Sequence of chain 1.B:
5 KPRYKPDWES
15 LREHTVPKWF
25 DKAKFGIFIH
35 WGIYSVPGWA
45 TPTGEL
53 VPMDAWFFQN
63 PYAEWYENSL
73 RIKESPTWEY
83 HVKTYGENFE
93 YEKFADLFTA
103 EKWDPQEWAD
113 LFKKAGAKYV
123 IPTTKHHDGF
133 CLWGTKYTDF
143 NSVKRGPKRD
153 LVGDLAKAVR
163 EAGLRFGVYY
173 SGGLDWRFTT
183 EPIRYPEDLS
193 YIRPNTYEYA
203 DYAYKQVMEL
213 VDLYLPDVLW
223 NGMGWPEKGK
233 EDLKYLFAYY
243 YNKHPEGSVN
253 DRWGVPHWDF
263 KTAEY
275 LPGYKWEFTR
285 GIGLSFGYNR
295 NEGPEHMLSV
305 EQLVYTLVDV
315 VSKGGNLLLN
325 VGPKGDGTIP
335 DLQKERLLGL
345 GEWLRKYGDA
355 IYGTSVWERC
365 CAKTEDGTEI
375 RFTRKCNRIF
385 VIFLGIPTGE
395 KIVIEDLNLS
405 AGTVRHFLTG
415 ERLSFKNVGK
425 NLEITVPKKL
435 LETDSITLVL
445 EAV

Binding-site contacts:
Ligand atom O2 contacts residue TYR64 of chain 1.B at 3.8 Å.
Ligand atom O3 contacts residue GLU266 of chain 1.B at 3.0 Å (salt-bridge).
Ligand atom C6 contacts residue MET55 of chain 1.B at 4.1 Å (hydrophobic).
Ligand atom O3 contacts residue GLU66 of chain 1.B at 2.7 Å (salt-bridge).
Ligand atom N3 contacts residue ASN62 of chain 1.B at 3.8 Å.
Ligand atom O4 contacts residue GLU266 of chain 1.B at 3.8 Å.
Ligand atom O2 contacts residue TRP67 of chain 1.B at 2.9 Å (h-bond).
Ligand atom O3 contacts residue HIS128 of chain 1.B at 2.8 Å (h-bond).
Ligand atom C5 contacts residue PHE290 of chain 1.B at 4.1 Å (hydrophobic).
Ligand atom C4 contacts residue GLU266 of chain 1.B at 3.2 Å.
Ligand atom N3 contacts residue TRP58 of chain 1.B at 3.3 Å (h-bond).
Ligand atom C4 contacts residue PHE290 of chain 1.B at 4.0 Å (hydrophobic).
Ligand atom C1 contacts residue TYR64 of chain 1.B at 4.2 Å (hydrophobic).
Ligand atom O5 contacts residue ARG254 of chain 1.B at 3.6 Å (salt-bridge).
Ligand atom C3 contacts residue TRP67 of chain 1.B at 4.1 Å (hydrophobic).
Ligand atom O4 contacts residue HIS128 of chain 1.B at 3.2 Å (h-bond).
Ligand atom N3 contacts residue TYR64 of chain 1.B at 3.2 Å.
Ligand atom N2 contacts residue TRP67 of chain 1.B at 3.1 Å (h-bond).
Ligand atom C2 contacts residue TRP67 of chain 1.B at 4.1 Å (hydrophobic).
Ligand atom C4 contacts residue HIS128 of chain 1.B at 4.1 Å.
Ligand atom C2 contacts residue HIS128 of chain 1.B at 4.2 Å.
Ligand atom C3 contacts residue HIS128 of chain 1.B at 3.8 Å.
Ligand atom N2 contacts residue TYR64 of chain 1.B at 3.6 Å.
Ligand atom N2 contacts residue TRP58 of chain 1.B at 4.1 Å.
Ligand atom O2 contacts residue HIS129 of chain 1.B at 2.8 Å (h-bond).
Ligand atom O4 contacts residue HIS34 of chain 1.B at 2.7 Å (h-bond).
Ligand atom O3 contacts residue ARG254 of chain 1.B at 3.5 Å (salt-bridge).
Ligand atom N1 contacts residue TYR64 of chain 1.B at 4.2 Å.
Ligand atom O3 contacts residue HIS129 of chain 1.B at 4.0 Å.
Ligand atom O4 contacts residue TYR171 of chain 1.B at 3.9 Å.
Ligand atom C4 contacts residue HIS34 of chain 1.B at 3.4 Å.
Ligand atom C2 contacts residue HIS129 of chain 1.B at 3.4 Å.
Ligand atom C3 contacts residue TYR64 of chain 1.B at 4.1 Å (hydrophobic).
Ligand atom C3 contacts residue GLU266 of chain 1.B at 3.4 Å.
Ligand atom O3 contacts residue TRP67 of chain 1.B at 3.7 Å.
Ligand atom C6 contacts residue PHE290 of chain 1.B at 4.0 Å (hydrophobic).
Ligand atom C3 contacts residue GLU66 of chain 1.B at 3.6 Å.
Ligand atom O3 contacts residue HIS34 of chain 1.B at 4.0 Å.
Ligand atom N3 contacts residue TRP67 of chain 1.B at 3.1 Å (h-bond).
Ligand atom N1 contacts residue TRP67 of chain 1.B at 3.2 Å.

A protein and the small-molecule ligand that binds it are described below.
Small molecule (SMILES): C[C@@H]1O[C@@H](O[C@H]2[C@H](O)[C@H](O)[C@H](C)O[C@@H]2N=[N+]=N)[C@@H](O)[C@H](O)[C@@H]1O